Binding-site contacts:
Ligand atom C2 contacts residue ASN113 of chain 1.B at 2.8 Å.
Ligand atom C5 contacts residue TRP257 of chain 1.B at 3.8 Å (hydrophobic).
Ligand atom N2 contacts residue ASN113 of chain 1.B at 3.3 Å (h-bond).
Ligand atom C5 contacts residue ASN113 of chain 1.B at 2.7 Å.
Ligand atom C6 contacts residue ASN113 of chain 1.B at 3.0 Å.
Ligand atom C6 contacts residue ALA116 of chain 1.B at 3.5 Å (hydrophobic).
Ligand atom O3 contacts residue TRP257 of chain 1.B at 4.4 Å.
Ligand atom C5 contacts residue ALA116 of chain 1.B at 4.3 Å (hydrophobic).
Ligand atom C2 contacts residue TRP257 of chain 1.B at 3.7 Å (hydrophobic).
Ligand atom C1 contacts residue SER115 of chain 1.B at 4.2 Å.
Ligand atom O6 contacts residue ASN113 of chain 1.B at 4.4 Å.
Ligand atom O5 contacts residue ALA116 of chain 1.B at 4.2 Å.
Ligand atom C1 contacts residue TRP257 of chain 1.B at 4.2 Å (hydrophobic).
Ligand atom C4 contacts residue TRP257 of chain 1.B at 3.4 Å (hydrophobic).
Ligand atom O5 contacts residue SER115 of chain 1.B at 4.4 Å.
Ligand atom O5 contacts residue ASN113 of chain 1.B at 1.8 Å (h-bond).
Ligand atom O6 contacts residue LEU261 of chain 1.B at 3.7 Å.
Ligand atom C8 contacts residue GLU262 of chain 1.B at 4.0 Å.
Ligand atom N2 contacts residue TRP257 of chain 1.B at 4.4 Å.
Ligand atom O5 contacts residue TRP257 of chain 1.B at 3.4 Å.
Ligand atom C6 contacts residue LEU261 of chain 1.B at 3.9 Å (hydrophobic).
Ligand atom O6 contacts residue ALA116 of chain 1.B at 4.5 Å.
Ligand atom C3 contacts residue ASN113 of chain 1.B at 3.9 Å.
Ligand atom C4 contacts residue ASN113 of chain 1.B at 4.0 Å.
Ligand atom C1 contacts residue ASN113 of chain 1.B at 1.4 Å.
Ligand atom C3 contacts residue TRP257 of chain 1.B at 4.1 Å (hydrophobic).
Ligand atom C6 contacts residue TRP257 of chain 1.B at 3.8 Å (hydrophobic).
Ligand atom O7 contacts residue ASN113 of chain 1.B at 3.2 Å (h-bond).
Ligand atom C7 contacts residue ASN113 of chain 1.B at 3.4 Å.

The small molecule below binds the protein below.
Small molecule (SMILES): CC(=O)N[C@H]1[C@H](O[C@H]2[C@H](O)[C@@H](NC(C)=O)CO[C@@H]2CO)O[C@H](CO)[C@@H](O)[C@@H]1O

Sequence of chain 1.B:
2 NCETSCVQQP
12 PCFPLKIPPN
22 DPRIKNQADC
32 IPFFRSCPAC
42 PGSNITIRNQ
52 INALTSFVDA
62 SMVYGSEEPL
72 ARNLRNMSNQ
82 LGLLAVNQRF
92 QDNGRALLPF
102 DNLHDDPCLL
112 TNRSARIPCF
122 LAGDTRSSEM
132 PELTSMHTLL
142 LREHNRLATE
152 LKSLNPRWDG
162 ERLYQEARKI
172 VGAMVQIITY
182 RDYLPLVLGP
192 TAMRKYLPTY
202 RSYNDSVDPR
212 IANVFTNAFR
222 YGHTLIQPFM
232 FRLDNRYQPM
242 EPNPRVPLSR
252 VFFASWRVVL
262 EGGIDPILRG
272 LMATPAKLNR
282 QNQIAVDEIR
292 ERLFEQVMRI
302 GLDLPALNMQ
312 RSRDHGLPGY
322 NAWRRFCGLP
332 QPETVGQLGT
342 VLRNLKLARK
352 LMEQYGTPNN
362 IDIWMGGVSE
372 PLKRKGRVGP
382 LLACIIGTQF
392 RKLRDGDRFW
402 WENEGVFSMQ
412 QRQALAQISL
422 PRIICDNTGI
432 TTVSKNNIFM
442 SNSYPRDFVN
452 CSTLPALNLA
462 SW